The protein below binds the small molecule below.
Small molecule (SMILES): Nc1ncnc2c1ncn2[C@@H]1O[C@H](CO[P](=O)(O)O[C@@H]2[C@H](O)[C@@H](CO[P](=O)(O)O[C@@H]3[C@H](O)[C@@H](COP(=O)(O)O)O[C@H]3n3cnc4c(N)ncnc43)O[C@H]2n2cnc3c(N)ncnc32)[C@@H](O)[C@H]1O

Sequence of chain 1.A:
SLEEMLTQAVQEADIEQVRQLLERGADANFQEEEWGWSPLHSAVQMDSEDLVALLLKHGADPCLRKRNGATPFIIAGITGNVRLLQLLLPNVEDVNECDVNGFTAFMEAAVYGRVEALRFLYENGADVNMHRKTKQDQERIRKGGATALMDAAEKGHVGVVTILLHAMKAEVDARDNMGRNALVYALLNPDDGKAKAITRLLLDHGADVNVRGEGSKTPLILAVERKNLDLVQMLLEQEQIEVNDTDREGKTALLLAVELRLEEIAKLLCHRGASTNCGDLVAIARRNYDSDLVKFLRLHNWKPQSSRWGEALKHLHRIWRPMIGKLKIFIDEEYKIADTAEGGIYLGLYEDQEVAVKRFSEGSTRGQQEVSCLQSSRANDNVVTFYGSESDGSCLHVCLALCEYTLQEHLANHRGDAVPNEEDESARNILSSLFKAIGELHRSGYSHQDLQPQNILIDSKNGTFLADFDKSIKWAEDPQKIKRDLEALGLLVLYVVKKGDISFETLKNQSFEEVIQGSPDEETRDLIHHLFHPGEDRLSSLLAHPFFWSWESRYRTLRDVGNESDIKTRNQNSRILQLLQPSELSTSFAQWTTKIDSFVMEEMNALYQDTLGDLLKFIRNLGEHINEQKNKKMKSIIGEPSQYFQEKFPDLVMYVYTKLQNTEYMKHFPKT

Sequence of chain 1.B:
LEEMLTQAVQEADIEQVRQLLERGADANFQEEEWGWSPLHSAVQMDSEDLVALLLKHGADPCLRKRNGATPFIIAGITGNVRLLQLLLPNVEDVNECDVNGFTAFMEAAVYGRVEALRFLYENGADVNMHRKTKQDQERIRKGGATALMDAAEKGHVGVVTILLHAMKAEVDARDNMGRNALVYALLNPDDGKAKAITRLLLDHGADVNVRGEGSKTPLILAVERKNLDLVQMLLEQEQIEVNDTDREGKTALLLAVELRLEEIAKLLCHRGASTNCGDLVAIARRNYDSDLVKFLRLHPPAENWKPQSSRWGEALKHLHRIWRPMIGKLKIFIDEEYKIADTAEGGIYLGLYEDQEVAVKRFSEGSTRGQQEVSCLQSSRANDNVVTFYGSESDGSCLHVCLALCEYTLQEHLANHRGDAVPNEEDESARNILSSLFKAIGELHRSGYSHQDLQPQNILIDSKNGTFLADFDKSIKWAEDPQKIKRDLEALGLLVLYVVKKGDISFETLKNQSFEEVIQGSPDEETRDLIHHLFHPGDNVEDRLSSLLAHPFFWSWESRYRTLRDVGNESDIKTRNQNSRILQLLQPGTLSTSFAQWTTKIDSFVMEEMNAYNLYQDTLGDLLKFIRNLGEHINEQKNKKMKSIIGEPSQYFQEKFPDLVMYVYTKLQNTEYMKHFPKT

Binding-site contacts:
Ligand atom OLP contacts residue TYR295 of chain 1.A at 3.4 Å (h-bond).
Ligand atom OCP contacts residue ARG338 of chain 1.A at 2.5 Å (salt-bridge).
Ligand atom N26 contacts residue SER48 of chain 1.B at 3.2 Å.
Ligand atom N27 contacts residue TRP43 of chain 1.B at 3.1 Å.
Ligand atom N26 contacts residue ARG292 of chain 1.A at 2.9 Å (salt-bridge).
Ligand atom O4' contacts residue ASN107 of chain 1.B at 3.4 Å.
Ligand atom C25 contacts residue ARG292 of chain 1.A at 3.3 Å.
Ligand atom C4' contacts residue LYS149 of chain 1.B at 3.3 Å.
Ligand atom N29 contacts residue TRP43 of chain 1.B at 3.2 Å (h-bond).
Ligand atom OMP contacts residue TRP43 of chain 1.B at 3.1 Å.
Ligand atom OO' contacts residue TRP43 of chain 1.B at 3.2 Å (h-bond).
Ligand atom CE' contacts residue ASN74 of chain 1.B at 3.2 Å.
Ligand atom P contacts residue LYS149 of chain 1.B at 2.9 Å.
Ligand atom N21 contacts residue TRP43 of chain 1.B at 3.4 Å.
Ligand atom P1 contacts residue ARG338 of chain 1.A at 3.3 Å.
Ligand atom OO' contacts residue TRP41 of chain 1.B at 3.4 Å.
Ligand atom N11 contacts residue TYR118 of chain 1.B at 3.0 Å (h-bond).
Ligand atom N1 contacts residue GLU114 of chain 1.B at 2.6 Å (salt-bridge).
Ligand atom C26 contacts residue TRP43 of chain 1.B at 3.2 Å (hydrophobic).
Ligand atom N23 contacts residue TRP43 of chain 1.B at 3.4 Å.
Ligand atom CB' contacts residue ASN74 of chain 1.B at 3.2 Å.
Ligand atom OBP contacts residue ARG338 of chain 1.A at 2.8 Å (salt-bridge).
Ligand atom OE' contacts residue ASN74 of chain 1.B at 2.4 Å (h-bond).
Ligand atom C5 contacts residue PHE109 of chain 1.B at 3.3 Å (hydrophobic).
Ligand atom C1' contacts residue ASN107 of chain 1.B at 3.4 Å.
Ligand atom O3P contacts residue LYS149 of chain 1.B at 1.7 Å.
Ligand atom N21 contacts residue ARG292 of chain 1.A at 3.3 Å (salt-bridge).
Ligand atom C6 contacts residue GLU114 of chain 1.B at 3.3 Å.
Ligand atom C24 contacts residue TRP43 of chain 1.B at 3.2 Å (hydrophobic).
Ligand atom ON' contacts residue ARG293 of chain 1.A at 3.2 Å.
Ligand atom OMP contacts residue LYS72 of chain 1.B at 2.3 Å (salt-bridge).
Ligand atom C2 contacts residue GLU114 of chain 1.B at 3.3 Å.
Ligand atom OBP contacts residue PHE347 of chain 1.A at 3.3 Å.
Ligand atom C28 contacts residue TRP43 of chain 1.B at 3.3 Å (hydrophobic).
Ligand atom C26 contacts residue ARG292 of chain 1.A at 2.9 Å.
Ligand atom N27 contacts residue GLN51 of chain 1.B at 3.4 Å (h-bond).
Ligand atom C25 contacts residue TRP43 of chain 1.B at 3.3 Å (hydrophobic).
Ligand atom C4 contacts residue PHE109 of chain 1.B at 3.3 Å (hydrophobic).
Ligand atom N7 contacts residue PHE109 of chain 1.B at 3.4 Å.
Ligand atom N6 contacts residue GLU114 of chain 1.B at 3.3 Å (salt-bridge).